A protein and the small-molecule ligand that binds it are described below.
Small molecule (SMILES): CC(=O)N[C@@H]1[C@@H](O)[C@H](O)[C@@H](CO)O[C@H]1O

Sequence of chain 1.N:
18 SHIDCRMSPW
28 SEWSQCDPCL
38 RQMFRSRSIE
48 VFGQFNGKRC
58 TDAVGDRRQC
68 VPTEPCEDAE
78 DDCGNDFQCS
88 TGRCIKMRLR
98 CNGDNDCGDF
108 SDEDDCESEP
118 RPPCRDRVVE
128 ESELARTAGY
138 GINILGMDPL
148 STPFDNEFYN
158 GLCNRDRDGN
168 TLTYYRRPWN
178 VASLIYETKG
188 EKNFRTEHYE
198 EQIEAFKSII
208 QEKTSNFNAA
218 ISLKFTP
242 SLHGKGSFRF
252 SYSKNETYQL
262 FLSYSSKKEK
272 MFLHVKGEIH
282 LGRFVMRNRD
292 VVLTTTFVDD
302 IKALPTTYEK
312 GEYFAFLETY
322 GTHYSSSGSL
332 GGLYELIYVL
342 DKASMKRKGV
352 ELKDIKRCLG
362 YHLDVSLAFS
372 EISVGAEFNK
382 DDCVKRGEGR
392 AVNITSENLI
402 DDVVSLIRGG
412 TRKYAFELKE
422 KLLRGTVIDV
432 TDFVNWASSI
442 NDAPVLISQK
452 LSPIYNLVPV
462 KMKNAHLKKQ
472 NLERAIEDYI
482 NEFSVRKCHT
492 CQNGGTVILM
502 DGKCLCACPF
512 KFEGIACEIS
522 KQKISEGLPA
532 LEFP

Sequence of chain 1.O:
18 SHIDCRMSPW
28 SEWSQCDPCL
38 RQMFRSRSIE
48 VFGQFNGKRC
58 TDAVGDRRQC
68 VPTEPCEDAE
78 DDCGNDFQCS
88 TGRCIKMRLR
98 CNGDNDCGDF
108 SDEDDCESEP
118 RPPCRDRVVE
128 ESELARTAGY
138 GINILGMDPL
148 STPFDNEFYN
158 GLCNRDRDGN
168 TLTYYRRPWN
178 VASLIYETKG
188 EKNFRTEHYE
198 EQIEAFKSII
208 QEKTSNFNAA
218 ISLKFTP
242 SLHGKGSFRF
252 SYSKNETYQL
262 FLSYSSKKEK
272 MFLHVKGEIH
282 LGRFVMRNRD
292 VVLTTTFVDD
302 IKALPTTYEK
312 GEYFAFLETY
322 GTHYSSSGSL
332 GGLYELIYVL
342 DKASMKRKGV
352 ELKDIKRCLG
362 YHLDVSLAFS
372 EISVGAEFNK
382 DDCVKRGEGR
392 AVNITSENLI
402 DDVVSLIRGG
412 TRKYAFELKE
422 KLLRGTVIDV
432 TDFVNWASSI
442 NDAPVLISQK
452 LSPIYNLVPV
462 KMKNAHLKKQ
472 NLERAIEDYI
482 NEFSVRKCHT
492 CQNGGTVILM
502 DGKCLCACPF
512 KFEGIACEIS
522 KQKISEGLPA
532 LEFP

Binding-site contacts:
Ligand atom O5 contacts residue ASN380 of chain 1.N at 3.7 Å.
Ligand atom N2 contacts residue ASN215 of chain 1.O at 3.0 Å (h-bond).
Ligand atom C4 contacts residue ASN215 of chain 1.O at 4.2 Å.
Ligand atom C2 contacts residue ASN215 of chain 1.O at 2.5 Å.
Ligand atom C7 contacts residue TYR253 of chain 1.O at 3.8 Å (hydrophobic).
Ligand atom N2 contacts residue TYR253 of chain 1.O at 4.5 Å.
Ligand atom O7 contacts residue ASN215 of chain 1.O at 3.5 Å (h-bond).
Ligand atom C8 contacts residue SER252 of chain 1.O at 4.2 Å.
Ligand atom C1 contacts residue ASN380 of chain 1.N at 4.0 Å.
Ligand atom C1 contacts residue ASN215 of chain 1.O at 1.4 Å.
Ligand atom C7 contacts residue ASN215 of chain 1.O at 3.0 Å.
Ligand atom C2 contacts residue ASN213 of chain 1.O at 4.2 Å.
Ligand atom O7 contacts residue TYR253 of chain 1.O at 2.7 Å (h-bond).
Ligand atom O7 contacts residue ASN213 of chain 1.O at 3.9 Å.
Ligand atom C3 contacts residue ASN215 of chain 1.O at 3.8 Å.
Ligand atom N2 contacts residue PHE214 of chain 1.O at 3.6 Å.
Ligand atom C3 contacts residue ASN213 of chain 1.O at 4.3 Å.
Ligand atom C7 contacts residue SER252 of chain 1.O at 4.1 Å.
Ligand atom C7 contacts residue ASN213 of chain 1.O at 4.0 Å.
Ligand atom N2 contacts residue ASN213 of chain 1.O at 3.5 Å.
Ligand atom O3 contacts residue ASN213 of chain 1.O at 3.3 Å.
Ligand atom C5 contacts residue ASN215 of chain 1.O at 3.6 Å.
Ligand atom O7 contacts residue PHE214 of chain 1.O at 3.0 Å (h-bond).
Ligand atom O7 contacts residue SER252 of chain 1.O at 3.3 Å (h-bond).
Ligand atom O5 contacts residue ASN215 of chain 1.O at 2.3 Å (h-bond).
Ligand atom C7 contacts residue PHE214 of chain 1.O at 3.5 Å (hydrophobic).
Ligand atom C8 contacts residue ASN215 of chain 1.O at 3.2 Å.